Binding-site contacts:
Ligand atom C1 contacts residue THR205 of chain 3.A at 3.7 Å.
Ligand atom C6 contacts residue ASN203 of chain 3.A at 4.4 Å.
Ligand atom C8 contacts residue ARG242 of chain 3.A at 4.2 Å.
Ligand atom C7 contacts residue ASN203 of chain 3.A at 3.7 Å.
Ligand atom C4 contacts residue ASN203 of chain 3.A at 4.4 Å.
Ligand atom C1 contacts residue ASN203 of chain 3.A at 1.8 Å.
Ligand atom O5 contacts residue THR205 of chain 3.A at 4.2 Å.
Ligand atom O7 contacts residue ILE246 of chain 3.A at 3.7 Å.
Ligand atom C3 contacts residue ASN203 of chain 3.A at 4.1 Å.
Ligand atom C2 contacts residue ASN203 of chain 3.A at 2.9 Å.
Ligand atom C8 contacts residue SER243 of chain 3.A at 3.8 Å.
Ligand atom C8 contacts residue ASN203 of chain 3.A at 4.2 Å.
Ligand atom C7 contacts residue ILE246 of chain 3.A at 4.0 Å (hydrophobic).
Ligand atom C5 contacts residue THR205 of chain 3.A at 4.1 Å.
Ligand atom O5 contacts residue ASN203 of chain 3.A at 2.2 Å (h-bond).
Ligand atom C8 contacts residue ILE246 of chain 3.A at 3.5 Å (hydrophobic).
Ligand atom N2 contacts residue ASN203 of chain 3.A at 2.6 Å (h-bond).
Ligand atom C5 contacts residue ASN203 of chain 3.A at 3.6 Å.

This protein binds this small molecule.
Small molecule (SMILES): CC(=O)N[C@H]1[C@H](O[C@H]2[C@H](O)[C@@H](NC(C)=O)CO[C@@H]2CO)O[C@H](CO)[C@@H](O[C@@H]2O[C@H](CO[C@H]3O[C@H](CO)[C@@H](O)[C@H](O)[C@@H]3O)[C@@H](O)[C@H](O[C@H]3O[C@H](CO)[C@@H](O)[C@H](O)[C@@H]3O[C@H]3O[C@H](CO)[C@@H](O)[C@H](O)[C@@H]3O[C@H]3O[C@H](CO)[C@@H](O)[C@H](O)[C@@H]3O)[C@@H]2O)[C@@H]1O

Sequence of chain 3.A:
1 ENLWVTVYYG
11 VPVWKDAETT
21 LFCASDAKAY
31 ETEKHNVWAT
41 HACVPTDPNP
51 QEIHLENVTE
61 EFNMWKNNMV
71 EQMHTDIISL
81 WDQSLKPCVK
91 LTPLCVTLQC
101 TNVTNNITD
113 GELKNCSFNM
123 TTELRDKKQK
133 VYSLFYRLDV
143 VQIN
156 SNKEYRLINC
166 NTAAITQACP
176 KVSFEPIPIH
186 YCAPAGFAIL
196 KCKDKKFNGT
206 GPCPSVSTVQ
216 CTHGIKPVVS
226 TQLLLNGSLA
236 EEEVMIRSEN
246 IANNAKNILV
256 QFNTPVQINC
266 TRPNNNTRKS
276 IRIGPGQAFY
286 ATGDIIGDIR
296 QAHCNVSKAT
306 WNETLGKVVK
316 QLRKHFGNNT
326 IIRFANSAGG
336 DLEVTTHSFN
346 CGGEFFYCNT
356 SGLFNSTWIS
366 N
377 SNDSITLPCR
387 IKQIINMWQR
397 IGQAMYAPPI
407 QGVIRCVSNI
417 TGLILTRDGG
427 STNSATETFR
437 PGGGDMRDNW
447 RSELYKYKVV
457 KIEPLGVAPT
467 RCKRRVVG